Binding-site contacts:
Ligand atom C1 contacts residue GLN384 of chain 1.D at 4.2 Å.
Ligand atom O6 contacts residue THR381 of chain 1.D at 4.0 Å.
Ligand atom C4 contacts residue ASN379 of chain 1.D at 4.2 Å.
Ligand atom C2 contacts residue ASN379 of chain 1.D at 2.5 Å.
Ligand atom O7 contacts residue ASN379 of chain 1.D at 3.4 Å (h-bond).
Ligand atom N2 contacts residue GLN384 of chain 1.D at 4.2 Å.
Ligand atom O5 contacts residue ASN379 of chain 1.D at 2.4 Å (h-bond).
Ligand atom C1 contacts residue ASN379 of chain 1.D at 1.4 Å.
Ligand atom C2 contacts residue GLN384 of chain 1.D at 4.4 Å.
Ligand atom O5 contacts residue THR381 of chain 1.D at 4.2 Å.
Ligand atom C3 contacts residue ASN379 of chain 1.D at 3.8 Å.
Ligand atom C5 contacts residue ASN379 of chain 1.D at 3.7 Å.
Ligand atom C3 contacts residue GLN384 of chain 1.D at 4.3 Å.
Ligand atom N2 contacts residue ASN379 of chain 1.D at 3.0 Å (h-bond).
Ligand atom C7 contacts residue ASN379 of chain 1.D at 3.4 Å.
Ligand atom C8 contacts residue ASN379 of chain 1.D at 3.9 Å.

The protein below binds the small molecule below.
Small molecule (SMILES): CC(=O)N[C@@H]1[C@@H](O)[C@H](O)[C@@H](CO)O[C@H]1O

Sequence of chain 1.D:
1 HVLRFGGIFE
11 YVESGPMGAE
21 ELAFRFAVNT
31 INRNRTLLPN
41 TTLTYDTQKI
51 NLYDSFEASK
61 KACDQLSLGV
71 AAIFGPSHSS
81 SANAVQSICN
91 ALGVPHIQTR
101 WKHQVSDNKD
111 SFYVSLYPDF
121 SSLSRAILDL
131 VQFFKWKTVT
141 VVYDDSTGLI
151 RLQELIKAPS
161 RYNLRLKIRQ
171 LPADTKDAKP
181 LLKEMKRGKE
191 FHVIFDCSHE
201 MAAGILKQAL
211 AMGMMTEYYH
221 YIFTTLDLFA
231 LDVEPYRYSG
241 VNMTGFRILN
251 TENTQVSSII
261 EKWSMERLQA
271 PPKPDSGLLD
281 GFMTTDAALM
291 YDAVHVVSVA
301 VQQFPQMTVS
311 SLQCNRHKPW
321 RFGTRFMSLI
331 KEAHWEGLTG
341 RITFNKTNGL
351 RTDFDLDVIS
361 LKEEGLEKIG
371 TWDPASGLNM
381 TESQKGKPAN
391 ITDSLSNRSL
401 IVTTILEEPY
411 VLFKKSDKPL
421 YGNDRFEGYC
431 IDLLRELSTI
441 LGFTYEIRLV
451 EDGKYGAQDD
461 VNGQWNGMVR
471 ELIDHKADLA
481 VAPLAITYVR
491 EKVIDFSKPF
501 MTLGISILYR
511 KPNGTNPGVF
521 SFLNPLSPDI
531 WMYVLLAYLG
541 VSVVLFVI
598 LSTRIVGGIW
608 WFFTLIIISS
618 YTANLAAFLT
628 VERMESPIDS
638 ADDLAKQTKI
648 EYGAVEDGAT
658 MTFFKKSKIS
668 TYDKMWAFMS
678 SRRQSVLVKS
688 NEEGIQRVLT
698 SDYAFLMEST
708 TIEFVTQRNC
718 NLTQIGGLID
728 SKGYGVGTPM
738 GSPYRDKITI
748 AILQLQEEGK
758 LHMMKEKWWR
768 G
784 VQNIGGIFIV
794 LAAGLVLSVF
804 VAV